Sequence of chain 5.C:
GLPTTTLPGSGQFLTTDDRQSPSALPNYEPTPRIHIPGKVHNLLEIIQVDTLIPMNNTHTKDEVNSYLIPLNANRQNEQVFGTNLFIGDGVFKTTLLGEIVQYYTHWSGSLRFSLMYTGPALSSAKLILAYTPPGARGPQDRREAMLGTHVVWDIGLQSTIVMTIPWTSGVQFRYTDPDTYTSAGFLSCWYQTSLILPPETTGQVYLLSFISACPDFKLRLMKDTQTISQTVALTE

Binding-site contacts:
Ligand atom C5B contacts residue MET224 of chain 5.A at 3.8 Å (hydrophobic).
Ligand atom C5 contacts residue MET221 of chain 5.A at 3.6 Å (hydrophobic).
Ligand atom C1C contacts residue TYR128 of chain 5.A at 3.9 Å (hydrophobic).
Ligand atom C5A contacts residue VAL176 of chain 5.A at 3.6 Å (hydrophobic).
Ligand atom C1B contacts residue VAL188 of chain 5.A at 3.8 Å (hydrophobic).
Ligand atom C3B contacts residue TYR152 of chain 5.A at 3.7 Å (hydrophobic).
Ligand atom C4B contacts residue TYR152 of chain 5.A at 3.8 Å (hydrophobic).
Ligand atom N3A contacts residue PHE186 of chain 5.A at 4.0 Å.
Ligand atom N3A contacts residue ALA24 of chain 5.C at 3.8 Å.
Ligand atom C5A contacts residue ALA150 of chain 5.A at 4.0 Å (hydrophobic).
Ligand atom N3A contacts residue TYR152 of chain 5.A at 3.5 Å.
Ligand atom C4C contacts residue VAL191 of chain 5.A at 3.0 Å (hydrophobic).
Ligand atom C4A contacts residue PRO174 of chain 5.A at 3.1 Å (hydrophobic).
Ligand atom C6B contacts residue ILE104 of chain 5.A at 3.6 Å (hydrophobic).
Ligand atom C1B contacts residue TYR128 of chain 5.A at 3.6 Å (hydrophobic).
Ligand atom C2B contacts residue VAL188 of chain 5.A at 3.5 Å (hydrophobic).
Ligand atom C4C contacts residue VAL188 of chain 5.A at 3.7 Å (hydrophobic).
Ligand atom O1B contacts residue TYR128 of chain 5.A at 3.4 Å (h-bond).
Ligand atom C1C contacts residue MET221 of chain 5.A at 4.0 Å (hydrophobic).
Ligand atom C2A contacts residue PHE186 of chain 5.A at 3.3 Å (hydrophobic).
Ligand atom C1C contacts residue LEU106 of chain 5.A at 4.0 Å (hydrophobic).
Ligand atom C1B contacts residue ILE104 of chain 5.A at 4.0 Å (hydrophobic).
Ligand atom C5B contacts residue PHE186 of chain 5.A at 3.9 Å (hydrophobic).
Ligand atom C5B contacts residue TYR128 of chain 5.A at 4.0 Å (hydrophobic).
Ligand atom C2C contacts residue MET221 of chain 5.A at 4.0 Å (hydrophobic).
Ligand atom C5A contacts residue PHE186 of chain 5.A at 3.5 Å (hydrophobic).
Ligand atom C3B contacts residue VAL188 of chain 5.A at 3.8 Å (hydrophobic).
Ligand atom O1B contacts residue ILE104 of chain 5.A at 3.9 Å.
Ligand atom C2C contacts residue TYR197 of chain 5.A at 3.7 Å (hydrophobic).
Ligand atom N2 contacts residue MET221 of chain 5.A at 3.4 Å (h-bond).
Ligand atom C4B contacts residue PHE186 of chain 5.A at 3.6 Å (hydrophobic).
Ligand atom C2A contacts residue TYR152 of chain 5.A at 3.6 Å (hydrophobic).
Ligand atom C4 contacts residue LEU106 of chain 5.A at 3.5 Å (hydrophobic).
Ligand atom C3C contacts residue TYR128 of chain 5.A at 3.4 Å (hydrophobic).
Ligand atom O1A contacts residue PHE186 of chain 5.A at 3.0 Å.
Ligand atom N3A contacts residue PRO174 of chain 5.A at 3.7 Å.
Ligand atom C6B contacts residue TYR128 of chain 5.A at 3.3 Å (hydrophobic).
Ligand atom C5C contacts residue VAL188 of chain 5.A at 4.1 Å (hydrophobic).
Ligand atom C5C contacts residue VAL191 of chain 5.A at 3.8 Å (hydrophobic).
Ligand atom O1 contacts residue MET221 of chain 5.A at 2.5 Å (h-bond).

This protein binds this small molecule.
Small molecule (SMILES): Cc1cc(CCCCCOc2ccc(C3=NCCO3)cc2)on1

Sequence of chain 5.A:
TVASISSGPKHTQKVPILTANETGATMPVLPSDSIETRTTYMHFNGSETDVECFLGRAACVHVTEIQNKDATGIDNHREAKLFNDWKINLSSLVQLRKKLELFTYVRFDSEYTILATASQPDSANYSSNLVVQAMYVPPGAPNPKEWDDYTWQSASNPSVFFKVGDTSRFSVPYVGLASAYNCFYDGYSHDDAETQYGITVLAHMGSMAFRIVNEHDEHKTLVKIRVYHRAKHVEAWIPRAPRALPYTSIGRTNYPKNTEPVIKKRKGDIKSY